Sequence of chain 1.H:
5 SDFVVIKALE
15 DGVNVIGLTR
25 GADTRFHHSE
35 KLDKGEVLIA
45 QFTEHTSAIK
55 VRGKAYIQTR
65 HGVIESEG

Binding-site contacts:
Ligand atom O contacts residue ARG24 of chain 1.H at 3.4 Å.
Ligand atom CE2 contacts residue GLN45 of chain 1.I at 4.0 Å.
Ligand atom CZ3 contacts residue GLY21 of chain 1.I at 4.0 Å.
Ligand atom CZ3 contacts residue HIS32 of chain 1.I at 3.8 Å.
Ligand atom CB contacts residue SER51 of chain 1.H at 3.4 Å.
Ligand atom N contacts residue GLY25 of chain 1.H at 2.4 Å (h-bond).
Ligand atom OXT contacts residue HIS49 of chain 1.I at 3.4 Å.
Ligand atom N contacts residue ASP27 of chain 1.H at 3.3 Å (salt-bridge).
Ligand atom CD1 contacts residue SER51 of chain 1.H at 3.2 Å.
Ligand atom NE1 contacts residue GLN45 of chain 1.I at 2.9 Å (h-bond).
Ligand atom CA contacts residue SER51 of chain 1.H at 4.0 Å.
Ligand atom C contacts residue GLY25 of chain 1.H at 3.5 Å.
Ligand atom CZ2 contacts residue ALA44 of chain 1.I at 4.0 Å (hydrophobic).
Ligand atom CA contacts residue THR28 of chain 1.H at 3.6 Å.
Ligand atom CA contacts residue GLY25 of chain 1.H at 3.4 Å.
Ligand atom N contacts residue THR23 of chain 1.H at 3.0 Å (h-bond).
Ligand atom O contacts residue THR47 of chain 1.I at 3.7 Å.
Ligand atom CD1 contacts residue ALA52 of chain 1.H at 4.0 Å (hydrophobic).
Ligand atom CE3 contacts residue HIS32 of chain 1.I at 3.9 Å.
Ligand atom N contacts residue ARG24 of chain 1.H at 4.0 Å.
Ligand atom NE1 contacts residue ALA44 of chain 1.I at 3.7 Å.
Ligand atom OXT contacts residue GLY25 of chain 1.H at 3.9 Å.
Ligand atom C contacts residue THR47 of chain 1.I at 3.7 Å.
Ligand atom CD1 contacts residue THR47 of chain 1.I at 3.8 Å.
Ligand atom O contacts residue GLY25 of chain 1.H at 2.9 Å (h-bond).
Ligand atom CA contacts residue THR23 of chain 1.H at 3.8 Å.
Ligand atom CH2 contacts residue GLY21 of chain 1.I at 3.8 Å.
Ligand atom O contacts residue THR23 of chain 1.H at 3.8 Å.
Ligand atom C contacts residue SER51 of chain 1.H at 3.4 Å.
Ligand atom OXT contacts residue THR47 of chain 1.I at 2.8 Å (h-bond).
Ligand atom CE2 contacts residue ALA44 of chain 1.I at 4.0 Å (hydrophobic).
Ligand atom OXT contacts residue THR50 of chain 1.I at 3.2 Å (h-bond).
Ligand atom CB contacts residue THR28 of chain 1.H at 4.0 Å.
Ligand atom N contacts residue THR28 of chain 1.H at 3.3 Å (h-bond).
Ligand atom CD1 contacts residue GLN45 of chain 1.I at 3.6 Å.
Ligand atom O contacts residue SER51 of chain 1.H at 2.8 Å (h-bond).
Ligand atom CZ2 contacts residue ILE53 of chain 1.I at 3.7 Å (hydrophobic).
Ligand atom CG contacts residue SER51 of chain 1.H at 3.7 Å.
Ligand atom CB contacts residue THR23 of chain 1.H at 3.5 Å.
Ligand atom NE1 contacts residue SER51 of chain 1.H at 3.9 Å.

Sequence of chain 1.I:
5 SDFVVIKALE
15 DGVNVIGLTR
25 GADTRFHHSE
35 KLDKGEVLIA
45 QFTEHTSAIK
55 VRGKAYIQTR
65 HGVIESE

This small molecule binds to this protein.
Small molecule (SMILES): N[C@@H](Cc1c[nH]c2ccccc12)C(=O)O